Binding-site contacts:
Ligand atom O1 contacts residue PRO396 of chain 1.A at 4.2 Å.
Ligand atom O3 contacts residue SER504 of chain 1.A at 4.1 Å.
Ligand atom O1 contacts residue ILE478 of chain 1.A at 4.5 Å.
Ligand atom O1 contacts residue GLN442 of chain 1.A at 4.3 Å.
Ligand atom O1 contacts residue THR395 of chain 1.A at 4.4 Å.
Ligand atom O1 contacts residue LEU399 of chain 1.A at 3.6 Å.
Ligand atom C2 contacts residue GLN442 of chain 1.A at 4.3 Å.
Ligand atom O3 contacts residue LYS502 of chain 1.A at 3.9 Å.
Ligand atom C2 contacts residue LEU454 of chain 1.A at 4.3 Å (hydrophobic).
Ligand atom C1 contacts residue GLY482 of chain 1.A at 4.4 Å.
Ligand atom O3 contacts residue GLN442 of chain 1.A at 4.0 Å.
Ligand atom C3 contacts residue LYS502 of chain 1.A at 4.2 Å.
Ligand atom C2 contacts residue LEU399 of chain 1.A at 4.3 Å (hydrophobic).
Ligand atom C3 contacts residue SER504 of chain 1.A at 3.9 Å.
Ligand atom C1 contacts residue LEU399 of chain 1.A at 4.1 Å (hydrophobic).
Ligand atom O3 contacts residue LEU454 of chain 1.A at 4.1 Å.
Ligand atom C3 contacts residue GLN442 of chain 1.A at 3.9 Å.

This protein binds this small molecule.
Small molecule (SMILES): OCCCO

Sequence of chain 1.A:
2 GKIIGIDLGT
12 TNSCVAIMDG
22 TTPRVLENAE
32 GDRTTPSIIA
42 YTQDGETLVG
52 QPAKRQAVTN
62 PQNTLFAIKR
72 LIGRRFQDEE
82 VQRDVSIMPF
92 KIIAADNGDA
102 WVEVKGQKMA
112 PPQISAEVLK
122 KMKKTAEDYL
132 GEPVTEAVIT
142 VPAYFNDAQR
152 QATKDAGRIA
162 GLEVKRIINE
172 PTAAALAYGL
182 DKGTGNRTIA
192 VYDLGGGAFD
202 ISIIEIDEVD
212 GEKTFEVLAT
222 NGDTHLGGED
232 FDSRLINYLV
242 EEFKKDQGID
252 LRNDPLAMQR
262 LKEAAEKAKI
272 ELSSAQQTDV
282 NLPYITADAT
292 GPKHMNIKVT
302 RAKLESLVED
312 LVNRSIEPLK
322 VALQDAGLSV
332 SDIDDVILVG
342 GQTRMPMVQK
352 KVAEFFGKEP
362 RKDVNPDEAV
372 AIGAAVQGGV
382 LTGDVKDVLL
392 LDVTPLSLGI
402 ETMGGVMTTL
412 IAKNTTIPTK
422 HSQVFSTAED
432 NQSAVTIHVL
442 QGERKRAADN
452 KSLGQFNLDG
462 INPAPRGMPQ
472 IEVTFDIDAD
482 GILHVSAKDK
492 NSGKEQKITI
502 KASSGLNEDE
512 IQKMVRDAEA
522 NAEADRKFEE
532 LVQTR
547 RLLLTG